The protein below binds the small molecule below.
Small molecule (SMILES): CCN(CC)CCc1cc(F)c(F)c(CCc2cc(C)cc(N)n2)c1

Sequence of chain 1.B:
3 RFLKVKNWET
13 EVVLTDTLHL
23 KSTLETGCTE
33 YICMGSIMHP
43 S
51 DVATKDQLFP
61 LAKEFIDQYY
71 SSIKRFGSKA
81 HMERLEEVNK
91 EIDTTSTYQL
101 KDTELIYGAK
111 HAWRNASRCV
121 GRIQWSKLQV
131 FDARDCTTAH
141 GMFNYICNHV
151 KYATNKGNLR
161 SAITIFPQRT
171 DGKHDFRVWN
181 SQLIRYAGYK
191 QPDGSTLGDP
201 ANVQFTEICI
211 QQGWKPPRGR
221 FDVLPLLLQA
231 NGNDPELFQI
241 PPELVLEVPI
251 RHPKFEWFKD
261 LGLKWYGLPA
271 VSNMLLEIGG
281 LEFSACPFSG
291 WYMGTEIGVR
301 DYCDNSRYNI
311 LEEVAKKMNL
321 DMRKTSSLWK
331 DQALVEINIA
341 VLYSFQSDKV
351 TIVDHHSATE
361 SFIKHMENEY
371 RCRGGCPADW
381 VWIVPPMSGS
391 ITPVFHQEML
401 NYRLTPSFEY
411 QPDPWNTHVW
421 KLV

Binding-site contacts:
Ligand atom N02 contacts residue HEM1 of chain 1.K at 3.5 Å.
Ligand atom C13 contacts residue GLN182 of chain 1.B at 4.0 Å.
Ligand atom C08 contacts residue VAL271 of chain 1.B at 3.5 Å (hydrophobic).
Ligand atom N02 contacts residue GLU296 of chain 1.B at 2.6 Å (salt-bridge).
Ligand atom F15 contacts residue TYR266 of chain 1.B at 3.1 Å.
Ligand atom C21 contacts residue TRP382 of chain 1.B at 3.6 Å (hydrophobic).
Ligand atom C02 contacts residue GLU296 of chain 1.B at 3.4 Å.
Ligand atom C02 contacts residue PRO269 of chain 1.B at 3.8 Å (hydrophobic).
Ligand atom C02 contacts residue TRP291 of chain 1.B at 3.8 Å (hydrophobic).
Ligand atom C07 contacts residue SER289 of chain 1.B at 3.9 Å.
Ligand atom C07 contacts residue HEM1 of chain 1.K at 3.3 Å.
Ligand atom C22 contacts residue H4B1 of chain 1.J at 4.0 Å.
Ligand atom C05 contacts residue VAL271 of chain 1.B at 3.6 Å (hydrophobic).
Ligand atom C09 contacts residue GLU296 of chain 1.B at 3.1 Å.
Ligand atom C03 contacts residue TRP291 of chain 1.B at 3.9 Å (hydrophobic).
Ligand atom C07 contacts residue PHE288 of chain 1.B at 3.5 Å (hydrophobic).
Ligand atom N02 contacts residue TYR292 of chain 1.B at 3.8 Å.
Ligand atom F16 contacts residue PRO269 of chain 1.B at 3.4 Å.
Ligand atom C09 contacts residue HEM1 of chain 1.K at 3.6 Å.
Ligand atom F15 contacts residue TYR292 of chain 1.B at 3.5 Å.
Ligand atom C04 contacts residue HEM1 of chain 1.K at 3.8 Å.
Ligand atom C06 contacts residue VAL271 of chain 1.B at 4.0 Å (hydrophobic).
Ligand atom C03 contacts residue PRO269 of chain 1.B at 3.9 Å (hydrophobic).
Ligand atom N01 contacts residue GLU296 of chain 1.B at 2.8 Å (salt-bridge).
Ligand atom C02 contacts residue HEM1 of chain 1.K at 3.7 Å.
Ligand atom C03 contacts residue HEM1 of chain 1.K at 3.3 Å.
Ligand atom N01 contacts residue HEM1 of chain 1.K at 4.0 Å.
Ligand atom C07 contacts residue GLY290 of chain 1.B at 3.7 Å.
Ligand atom C12 contacts residue HEM1 of chain 1.K at 3.9 Å.
Ligand atom C15 contacts residue GLN182 of chain 1.B at 3.4 Å.
Ligand atom N19 contacts residue HEM1 of chain 1.K at 4.0 Å.
Ligand atom C08 contacts residue GLU296 of chain 1.B at 4.0 Å.
Ligand atom F16 contacts residue TYR292 of chain 1.B at 4.0 Å.
Ligand atom F15 contacts residue GLN182 of chain 1.B at 3.2 Å.
Ligand atom C08 contacts residue HEM1 of chain 1.K at 4.0 Å.
Ligand atom N02 contacts residue TRP291 of chain 1.B at 2.9 Å (h-bond).
Ligand atom C22 contacts residue HEM1 of chain 1.K at 4.0 Å.
Ligand atom C06 contacts residue GLU296 of chain 1.B at 3.8 Å.
Ligand atom C14 contacts residue GLN182 of chain 1.B at 3.0 Å.
Ligand atom N02 contacts residue PRO269 of chain 1.B at 3.7 Å.